Binding-site contacts:
Ligand atom C1 contacts residue TYR387 of chain 1.D at 4.2 Å (hydrophobic).
Ligand atom C2 contacts residue TYR387 of chain 1.D at 4.2 Å (hydrophobic).
Ligand atom C8 contacts residue LEU358 of chain 1.C at 3.6 Å (hydrophobic).
Ligand atom O7 contacts residue TYR387 of chain 1.D at 3.5 Å.
Ligand atom C7 contacts residue ASN65 of chain 1.C at 3.6 Å.
Ligand atom C5 contacts residue ASN65 of chain 1.C at 4.2 Å.
Ligand atom O5 contacts residue ASN65 of chain 1.C at 2.9 Å (h-bond).
Ligand atom N2 contacts residue LEU358 of chain 1.C at 4.4 Å.
Ligand atom O5 contacts residue TYR387 of chain 1.D at 4.4 Å.
Ligand atom C7 contacts residue LEU358 of chain 1.C at 4.2 Å (hydrophobic).
Ligand atom N2 contacts residue ASN65 of chain 1.C at 3.4 Å (h-bond).
Ligand atom C2 contacts residue ASN65 of chain 1.C at 3.0 Å.
Ligand atom C1 contacts residue ASN65 of chain 1.C at 2.2 Å.
Ligand atom C3 contacts residue ASN65 of chain 1.C at 4.4 Å.
Ligand atom O7 contacts residue ASN65 of chain 1.C at 3.5 Å (h-bond).

The protein below binds the small molecule below.
Small molecule (SMILES): CC(=O)N[C@@H]1[C@@H](O)[C@H](O)[C@@H](CO)O[C@H]1O

Sequence of chain 1.C:
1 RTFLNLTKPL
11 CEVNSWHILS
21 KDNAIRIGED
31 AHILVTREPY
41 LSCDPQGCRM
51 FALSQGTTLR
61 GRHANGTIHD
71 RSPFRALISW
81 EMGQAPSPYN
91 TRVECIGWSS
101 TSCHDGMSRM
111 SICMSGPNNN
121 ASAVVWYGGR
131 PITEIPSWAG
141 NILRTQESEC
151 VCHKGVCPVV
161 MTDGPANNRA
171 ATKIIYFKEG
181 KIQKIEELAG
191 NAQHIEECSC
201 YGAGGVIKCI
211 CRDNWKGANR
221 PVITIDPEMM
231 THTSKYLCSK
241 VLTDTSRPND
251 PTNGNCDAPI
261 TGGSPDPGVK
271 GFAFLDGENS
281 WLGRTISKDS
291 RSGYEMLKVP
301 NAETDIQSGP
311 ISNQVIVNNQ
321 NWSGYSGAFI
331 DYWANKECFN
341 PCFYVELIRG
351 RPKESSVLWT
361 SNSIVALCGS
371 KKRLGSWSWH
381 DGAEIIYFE

Sequence of chain 1.D:
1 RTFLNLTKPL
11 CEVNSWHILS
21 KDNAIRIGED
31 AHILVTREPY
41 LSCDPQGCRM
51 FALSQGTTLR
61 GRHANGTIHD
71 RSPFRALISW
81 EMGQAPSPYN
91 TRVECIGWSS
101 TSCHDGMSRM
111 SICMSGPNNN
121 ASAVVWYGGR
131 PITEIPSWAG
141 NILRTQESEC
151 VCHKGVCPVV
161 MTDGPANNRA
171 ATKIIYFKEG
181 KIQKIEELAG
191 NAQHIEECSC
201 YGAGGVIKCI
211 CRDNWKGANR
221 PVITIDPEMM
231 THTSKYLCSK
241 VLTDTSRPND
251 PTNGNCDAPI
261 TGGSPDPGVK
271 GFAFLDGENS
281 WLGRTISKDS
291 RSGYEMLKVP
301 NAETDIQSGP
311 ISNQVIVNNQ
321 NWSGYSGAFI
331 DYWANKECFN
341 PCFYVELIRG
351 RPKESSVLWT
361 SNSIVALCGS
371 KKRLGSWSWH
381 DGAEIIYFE